Binding-site contacts:
Ligand atom O6 contacts residue THR665 of chain 1.A at 4.3 Å.
Ligand atom C1 contacts residue THR665 of chain 1.A at 4.2 Å.
Ligand atom C4 contacts residue ASN663 of chain 1.A at 4.2 Å.
Ligand atom C5 contacts residue ASN663 of chain 1.A at 3.7 Å.
Ligand atom N2 contacts residue ASN663 of chain 1.A at 2.9 Å (h-bond).
Ligand atom C2 contacts residue ASN663 of chain 1.A at 2.5 Å.
Ligand atom C6 contacts residue THR665 of chain 1.A at 4.3 Å.
Ligand atom O7 contacts residue ASN663 of chain 1.A at 3.9 Å.
Ligand atom O5 contacts residue ASN663 of chain 1.A at 2.4 Å (h-bond).
Ligand atom C1 contacts residue ASN663 of chain 1.A at 1.4 Å.
Ligand atom C3 contacts residue ASN663 of chain 1.A at 3.8 Å.
Ligand atom O5 contacts residue THR665 of chain 1.A at 3.9 Å.
Ligand atom C5 contacts residue THR665 of chain 1.A at 4.0 Å.
Ligand atom O5 contacts residue GLU666 of chain 1.A at 4.4 Å.
Ligand atom C7 contacts residue ASN663 of chain 1.A at 3.6 Å.

This small molecule binds to this protein.
Small molecule (SMILES): CC(=O)N[C@@H]1[C@@H](O)[C@H](O)[C@@H](CO)O[C@H]1O

Sequence of chain 1.A:
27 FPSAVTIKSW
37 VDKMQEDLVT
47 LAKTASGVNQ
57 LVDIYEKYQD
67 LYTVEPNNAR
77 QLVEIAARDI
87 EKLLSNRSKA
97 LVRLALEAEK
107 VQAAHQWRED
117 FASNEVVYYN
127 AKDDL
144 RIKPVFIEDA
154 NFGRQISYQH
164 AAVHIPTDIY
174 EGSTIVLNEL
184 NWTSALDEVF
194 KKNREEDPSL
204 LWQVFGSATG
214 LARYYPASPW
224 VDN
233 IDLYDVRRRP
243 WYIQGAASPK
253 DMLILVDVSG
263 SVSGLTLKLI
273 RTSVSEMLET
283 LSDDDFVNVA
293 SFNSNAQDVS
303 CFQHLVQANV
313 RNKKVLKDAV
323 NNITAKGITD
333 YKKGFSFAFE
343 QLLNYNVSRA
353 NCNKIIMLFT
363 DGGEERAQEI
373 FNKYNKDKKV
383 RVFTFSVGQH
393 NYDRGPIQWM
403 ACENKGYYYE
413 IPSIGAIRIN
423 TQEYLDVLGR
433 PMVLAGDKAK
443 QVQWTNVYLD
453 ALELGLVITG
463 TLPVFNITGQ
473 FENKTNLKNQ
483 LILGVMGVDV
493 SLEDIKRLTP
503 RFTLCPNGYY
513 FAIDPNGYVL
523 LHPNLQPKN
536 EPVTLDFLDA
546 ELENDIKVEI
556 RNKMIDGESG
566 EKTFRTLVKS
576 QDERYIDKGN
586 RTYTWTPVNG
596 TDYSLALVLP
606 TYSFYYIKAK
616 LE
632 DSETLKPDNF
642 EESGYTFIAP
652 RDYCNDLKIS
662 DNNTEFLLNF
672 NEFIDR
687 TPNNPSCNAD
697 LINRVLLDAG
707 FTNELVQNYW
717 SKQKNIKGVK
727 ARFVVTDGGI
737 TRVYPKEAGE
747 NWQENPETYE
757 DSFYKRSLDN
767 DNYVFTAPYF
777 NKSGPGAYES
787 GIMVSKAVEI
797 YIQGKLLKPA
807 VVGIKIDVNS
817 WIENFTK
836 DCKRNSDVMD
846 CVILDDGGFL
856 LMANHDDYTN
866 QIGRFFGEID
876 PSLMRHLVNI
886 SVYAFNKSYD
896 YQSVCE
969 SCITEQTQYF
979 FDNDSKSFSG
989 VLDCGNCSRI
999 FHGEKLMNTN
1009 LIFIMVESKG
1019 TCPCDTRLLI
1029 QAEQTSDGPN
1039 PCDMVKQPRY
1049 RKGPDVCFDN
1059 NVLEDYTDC